A small-molecule ligand and the protein it binds are described below.
Small molecule (SMILES): O=C(O)COP(=O)(O)O

Sequence of chain 2.A:
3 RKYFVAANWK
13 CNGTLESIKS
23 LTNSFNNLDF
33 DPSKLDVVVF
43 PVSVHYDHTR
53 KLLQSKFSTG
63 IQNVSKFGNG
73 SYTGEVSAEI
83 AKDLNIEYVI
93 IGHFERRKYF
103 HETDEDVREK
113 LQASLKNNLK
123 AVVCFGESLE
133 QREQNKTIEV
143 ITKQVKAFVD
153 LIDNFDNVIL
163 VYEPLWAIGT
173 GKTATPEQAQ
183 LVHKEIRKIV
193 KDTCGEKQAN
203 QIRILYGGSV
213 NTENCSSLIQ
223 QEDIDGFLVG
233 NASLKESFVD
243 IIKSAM

Binding-site contacts:
Ligand atom O2 contacts residue GLU165 of chain 2.A at 2.3 Å (salt-bridge).
Ligand atom O1 contacts residue GLU165 of chain 2.A at 3.5 Å (salt-bridge).
Ligand atom O2P contacts residue SER211 of chain 2.A at 2.7 Å (h-bond).
Ligand atom O1 contacts residue ILE170 of chain 2.A at 3.9 Å.
Ligand atom O2P contacts residue GLY210 of chain 2.A at 3.6 Å.
Ligand atom O2 contacts residue HIS95 of chain 2.A at 3.6 Å (h-bond).
Ligand atom C2 contacts residue GLY209 of chain 2.A at 4.3 Å.
Ligand atom P contacts residue ASN233 of chain 2.A at 3.9 Å.
Ligand atom O2 contacts residue LEU230 of chain 2.A at 4.0 Å.
Ligand atom O2 contacts residue GLY209 of chain 2.A at 4.3 Å.
Ligand atom C1 contacts residue ILE170 of chain 2.A at 4.0 Å (hydrophobic).
Ligand atom C1 contacts residue GLU165 of chain 2.A at 3.4 Å.
Ligand atom O4P contacts residue ASN233 of chain 2.A at 3.8 Å.
Ligand atom O2 contacts residue ILE170 of chain 2.A at 4.0 Å.
Ligand atom O1 contacts residue HIS95 of chain 2.A at 2.7 Å (h-bond).
Ligand atom C2 contacts residue GLY232 of chain 2.A at 3.9 Å.
Ligand atom O3P contacts residue GLY171 of chain 2.A at 3.9 Å.
Ligand atom O1 contacts residue ASN10 of chain 2.A at 4.2 Å.
Ligand atom O1P contacts residue LYS12 of chain 2.A at 3.6 Å (salt-bridge).
Ligand atom O4P contacts residue VAL231 of chain 2.A at 3.9 Å.
Ligand atom O2P contacts residue GLY171 of chain 2.A at 2.7 Å (h-bond).
Ligand atom O1P contacts residue GLY171 of chain 2.A at 4.3 Å.
Ligand atom P contacts residue GLY171 of chain 2.A at 3.8 Å.
Ligand atom P contacts residue SER211 of chain 2.A at 3.7 Å.
Ligand atom O3P contacts residue ASN233 of chain 2.A at 3.0 Å (h-bond).
Ligand atom C1 contacts residue HIS95 of chain 2.A at 3.7 Å.
Ligand atom P contacts residue GLY232 of chain 2.A at 3.7 Å.
Ligand atom O3P contacts residue GLY232 of chain 2.A at 3.4 Å.
Ligand atom O1P contacts residue GLY232 of chain 2.A at 3.8 Å.
Ligand atom C2 contacts residue GLY210 of chain 2.A at 3.6 Å.
Ligand atom C1 contacts residue LYS12 of chain 2.A at 4.0 Å.
Ligand atom O2P contacts residue ILE170 of chain 2.A at 3.6 Å.
Ligand atom O1P contacts residue ILE170 of chain 2.A at 3.8 Å.
Ligand atom O2P contacts residue ALA169 of chain 2.A at 3.6 Å.
Ligand atom O4P contacts residue VAL212 of chain 2.A at 4.2 Å.
Ligand atom O1 contacts residue LYS12 of chain 2.A at 3.0 Å (salt-bridge).
Ligand atom O3P contacts residue LYS12 of chain 2.A at 4.0 Å.
Ligand atom O4P contacts residue SER211 of chain 2.A at 3.6 Å.
Ligand atom O4P contacts residue GLY232 of chain 2.A at 2.7 Å (h-bond).
Ligand atom C2 contacts residue LEU230 of chain 2.A at 3.7 Å (hydrophobic).